Binding-site contacts:
Ligand atom O2A contacts residue GLU110 of chain 1.A at 3.7 Å.
Ligand atom O3A contacts residue ARG200 of chain 1.B at 3.5 Å (salt-bridge).
Ligand atom N6 contacts residue TYR163 of chain 1.B at 3.2 Å (h-bond).
Ligand atom O2B contacts residue THR48 of chain 1.B at 3.1 Å (h-bond).
Ligand atom N7 contacts residue LEU45 of chain 1.B at 3.9 Å.
Ligand atom O1B contacts residue LYS47 of chain 1.B at 3.1 Å (salt-bridge).
Ligand atom N6 contacts residue TYR10 of chain 1.B at 3.4 Å.
Ligand atom PG contacts residue MG1 of chain 1.N at 3.4 Å.
Ligand atom O2A contacts residue ARG3 of chain 1.B at 3.2 Å (salt-bridge).
Ligand atom PB contacts residue GLY44 of chain 1.B at 3.7 Å.
Ligand atom O2G contacts residue THR48 of chain 1.B at 3.7 Å.
Ligand atom PB contacts residue MG1 of chain 1.N at 3.4 Å.
Ligand atom O1A contacts residue THR49 of chain 1.B at 3.1 Å (h-bond).
Ligand atom N7 contacts residue TYR163 of chain 1.B at 3.6 Å (h-bond).
Ligand atom S1G contacts residue THR141 of chain 1.B at 3.1 Å (h-bond).
Ligand atom S1G contacts residue PRO43 of chain 1.B at 3.9 Å.
Ligand atom C2 contacts residue PRO4 of chain 1.B at 3.7 Å (hydrophobic).
Ligand atom O1A contacts residue THR48 of chain 1.B at 3.7 Å.
Ligand atom O1B contacts residue GLY44 of chain 1.B at 3.9 Å.
Ligand atom O2B contacts residue MG1 of chain 1.N at 2.0 Å.
Ligand atom O1B contacts residue GLY46 of chain 1.B at 3.6 Å (h-bond).
Ligand atom N9 contacts residue PRO199 of chain 1.B at 3.8 Å.
Ligand atom C2' contacts residue LEU2 of chain 1.B at 3.7 Å (hydrophobic).
Ligand atom O3B contacts residue GLY44 of chain 1.B at 3.0 Å (h-bond).
Ligand atom N6 contacts residue ILE11 of chain 1.B at 2.9 Å (h-bond).
Ligand atom O3B contacts residue ARG200 of chain 1.B at 3.7 Å.
Ligand atom N7 contacts residue GLY46 of chain 1.B at 3.8 Å.
Ligand atom O3G contacts residue ARG153 of chain 1.A at 3.3 Å (salt-bridge).
Ligand atom O3B contacts residue MG1 of chain 1.N at 3.8 Å.
Ligand atom O2' contacts residue ASN203 of chain 1.B at 3.9 Å.
Ligand atom O1A contacts residue GLY46 of chain 1.B at 3.3 Å.
Ligand atom O3A contacts residue GLY44 of chain 1.B at 3.3 Å.
Ligand atom S1G contacts residue LYS47 of chain 1.B at 2.8 Å (salt-bridge).
Ligand atom C8 contacts residue PRO199 of chain 1.B at 3.8 Å (hydrophobic).
Ligand atom C3' contacts residue ARG3 of chain 1.B at 3.8 Å.
Ligand atom O1A contacts residue LYS47 of chain 1.B at 3.7 Å.
Ligand atom O3' contacts residue ARG3 of chain 1.B at 3.5 Å (salt-bridge).
Ligand atom O2G contacts residue MG1 of chain 1.N at 1.9 Å.
Ligand atom O2' contacts residue LEU2 of chain 1.B at 2.8 Å (h-bond).
Ligand atom O2A contacts residue ARG200 of chain 1.B at 3.6 Å.

Sequence of chain 1.A:
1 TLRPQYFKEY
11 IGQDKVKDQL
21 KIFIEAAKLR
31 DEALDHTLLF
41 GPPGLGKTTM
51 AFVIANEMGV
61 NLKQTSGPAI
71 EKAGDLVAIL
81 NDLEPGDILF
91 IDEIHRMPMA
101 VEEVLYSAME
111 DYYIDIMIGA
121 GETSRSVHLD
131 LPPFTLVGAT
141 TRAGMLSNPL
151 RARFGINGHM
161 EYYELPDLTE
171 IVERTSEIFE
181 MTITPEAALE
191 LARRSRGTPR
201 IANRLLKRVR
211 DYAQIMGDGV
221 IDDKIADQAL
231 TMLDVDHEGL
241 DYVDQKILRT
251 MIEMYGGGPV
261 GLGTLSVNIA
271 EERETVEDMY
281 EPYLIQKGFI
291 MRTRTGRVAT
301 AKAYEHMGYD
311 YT

This small molecule binds to this protein.
Small molecule (SMILES): Nc1ncnc2c1ncn2[C@@H]1O[C@H](COP(=O)(O)OP(=O)(O)OP(O)(O)=S)[C@@H](O)[C@H]1O

Sequence of chain 1.B:
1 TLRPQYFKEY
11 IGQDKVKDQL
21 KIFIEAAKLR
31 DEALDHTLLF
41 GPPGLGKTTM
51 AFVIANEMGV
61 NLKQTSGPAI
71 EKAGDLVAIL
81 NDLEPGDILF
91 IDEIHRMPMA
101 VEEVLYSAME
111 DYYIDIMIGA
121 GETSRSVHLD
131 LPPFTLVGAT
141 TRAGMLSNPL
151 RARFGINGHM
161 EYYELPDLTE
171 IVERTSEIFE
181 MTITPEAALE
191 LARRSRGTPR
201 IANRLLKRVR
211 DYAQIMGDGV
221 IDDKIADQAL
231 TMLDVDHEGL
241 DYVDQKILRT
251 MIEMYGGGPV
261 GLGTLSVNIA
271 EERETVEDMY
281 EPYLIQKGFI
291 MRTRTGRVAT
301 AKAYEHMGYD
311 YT